Sequence of chain 2.C:
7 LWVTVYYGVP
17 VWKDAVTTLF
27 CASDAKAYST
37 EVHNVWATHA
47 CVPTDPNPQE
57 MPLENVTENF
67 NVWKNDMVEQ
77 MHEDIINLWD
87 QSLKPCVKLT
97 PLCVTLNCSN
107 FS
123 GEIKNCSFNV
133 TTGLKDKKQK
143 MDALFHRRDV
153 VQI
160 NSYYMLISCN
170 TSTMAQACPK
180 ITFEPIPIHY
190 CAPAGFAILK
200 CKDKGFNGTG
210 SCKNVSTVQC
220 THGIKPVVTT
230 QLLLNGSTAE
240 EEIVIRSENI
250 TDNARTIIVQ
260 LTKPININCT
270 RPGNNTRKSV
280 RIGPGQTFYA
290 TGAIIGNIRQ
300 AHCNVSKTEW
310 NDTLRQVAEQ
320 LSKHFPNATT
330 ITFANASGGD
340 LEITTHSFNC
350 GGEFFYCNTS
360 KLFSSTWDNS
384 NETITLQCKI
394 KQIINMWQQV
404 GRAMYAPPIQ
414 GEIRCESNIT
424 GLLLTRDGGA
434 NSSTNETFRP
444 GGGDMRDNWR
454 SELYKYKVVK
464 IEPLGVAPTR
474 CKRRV

Binding-site contacts:
Ligand atom C8 contacts residue ASN265 of chain 2.C at 3.1 Å.
Ligand atom C4 contacts residue ASN267 of chain 2.C at 4.2 Å.
Ligand atom C8 contacts residue ASN267 of chain 2.C at 4.3 Å.
Ligand atom C8 contacts residue ASN303 of chain 2.C at 3.9 Å.
Ligand atom C2 contacts residue ASN267 of chain 2.C at 2.5 Å.
Ligand atom C7 contacts residue ASN267 of chain 2.C at 3.1 Å.
Ligand atom C7 contacts residue ASN303 of chain 2.C at 4.3 Å.
Ligand atom C8 contacts residue SER305 of chain 2.C at 3.9 Å.
Ligand atom C3 contacts residue ASN267 of chain 2.C at 3.8 Å.
Ligand atom O7 contacts residue ASN303 of chain 2.C at 3.7 Å.
Ligand atom C5 contacts residue ASN267 of chain 2.C at 3.7 Å.
Ligand atom C7 contacts residue ASN265 of chain 2.C at 3.7 Å.
Ligand atom O7 contacts residue ASN267 of chain 2.C at 3.0 Å (h-bond).
Ligand atom N2 contacts residue ASN265 of chain 2.C at 3.4 Å (h-bond).
Ligand atom C8 contacts residue VAL304 of chain 2.C at 4.2 Å (hydrophobic).
Ligand atom O5 contacts residue ASN267 of chain 2.C at 2.4 Å (h-bond).
Ligand atom C1 contacts residue ASN267 of chain 2.C at 1.4 Å.
Ligand atom N2 contacts residue ASN267 of chain 2.C at 2.9 Å (h-bond).

This protein binds this small molecule.
Small molecule (SMILES): CC(=O)N[C@@H]1[C@@H](O)[C@H](O)[C@@H](CO)O[C@H]1O